Binding-site contacts:
Ligand atom CM6 contacts residue LEU184 of chain 55.A at 3.4 Å (hydrophobic).
Ligand atom CM6 contacts residue LEU181 of chain 55.A at 3.7 Å (hydrophobic).
Ligand atom CM2 contacts residue ILE236 of chain 55.A at 4.0 Å (hydrophobic).
Ligand atom O5A contacts residue ALA166 of chain 55.A at 3.9 Å.
Ligand atom C1C contacts residue MET214 of chain 55.A at 3.7 Å (hydrophobic).
Ligand atom C3 contacts residue LEU100 of chain 55.A at 3.9 Å (hydrophobic).
Ligand atom O5A contacts residue TYR144 of chain 55.A at 3.1 Å.
Ligand atom C4A contacts residue TYR144 of chain 55.A at 3.8 Å (hydrophobic).
Ligand atom C4B contacts residue PHE179 of chain 55.A at 3.9 Å (hydrophobic).
Ligand atom C5 contacts residue MET214 of chain 55.A at 3.6 Å (hydrophobic).
Ligand atom CM4 contacts residue VAL168 of chain 55.A at 3.5 Å (hydrophobic).
Ligand atom CM4 contacts residue TYR142 of chain 55.A at 3.1 Å (hydrophobic).
Ligand atom C1B contacts residue LEU181 of chain 55.A at 3.8 Å (hydrophobic).
Ligand atom N2 contacts residue LEU100 of chain 55.A at 3.8 Å.
Ligand atom C2A contacts residue PHE179 of chain 55.A at 3.3 Å (hydrophobic).
Ligand atom O5A contacts residue PHE179 of chain 55.A at 3.7 Å.
Ligand atom C1A contacts residue TYR144 of chain 55.A at 3.1 Å (hydrophobic).
Ligand atom C2B contacts residue ILE98 of chain 55.A at 3.9 Å (hydrophobic).
Ligand atom C2A contacts residue TYR144 of chain 55.A at 3.7 Å (hydrophobic).
Ligand atom O1 contacts residue LEU100 of chain 55.A at 4.0 Å.
Ligand atom C4A contacts residue PHE179 of chain 55.A at 3.3 Å (hydrophobic).
Ligand atom CM4 contacts residue PHE179 of chain 55.A at 3.9 Å (hydrophobic).
Ligand atom N2 contacts residue MET214 of chain 55.A at 3.8 Å.
Ligand atom C6B contacts residue LEU181 of chain 55.A at 3.3 Å (hydrophobic).
Ligand atom C2B contacts residue ILE122 of chain 55.A at 3.9 Å (hydrophobic).
Ligand atom N3A contacts residue LEU217 of chain 55.A at 3.4 Å.
Ligand atom C5B contacts residue TYR144 of chain 55.A at 3.6 Å (hydrophobic).
Ligand atom C2C contacts residue ILE98 of chain 55.A at 4.0 Å (hydrophobic).
Ligand atom C5B contacts residue LEU181 of chain 55.A at 3.3 Å (hydrophobic).
Ligand atom CM3 contacts residue TYR190 of chain 55.A at 3.9 Å (hydrophobic).
Ligand atom C4 contacts residue TYR190 of chain 55.A at 3.8 Å (hydrophobic).
Ligand atom CM6 contacts residue TYR144 of chain 55.A at 3.7 Å (hydrophobic).
Ligand atom O1 contacts residue MET214 of chain 55.A at 3.2 Å.
Ligand atom C1A contacts residue PHE179 of chain 55.A at 3.5 Å (hydrophobic).
Ligand atom CM2 contacts residue ILE122 of chain 55.A at 3.7 Å (hydrophobic).
Ligand atom C6B contacts residue ILE98 of chain 55.A at 3.6 Å (hydrophobic).
Ligand atom N3A contacts residue PHE179 of chain 55.A at 3.0 Å.
Ligand atom C1B contacts residue ILE98 of chain 55.A at 3.6 Å (hydrophobic).
Ligand atom O1B contacts residue ILE98 of chain 55.A at 2.9 Å.
Ligand atom C4B contacts residue LEU181 of chain 55.A at 3.8 Å (hydrophobic).

Sequence of chain 55.C:
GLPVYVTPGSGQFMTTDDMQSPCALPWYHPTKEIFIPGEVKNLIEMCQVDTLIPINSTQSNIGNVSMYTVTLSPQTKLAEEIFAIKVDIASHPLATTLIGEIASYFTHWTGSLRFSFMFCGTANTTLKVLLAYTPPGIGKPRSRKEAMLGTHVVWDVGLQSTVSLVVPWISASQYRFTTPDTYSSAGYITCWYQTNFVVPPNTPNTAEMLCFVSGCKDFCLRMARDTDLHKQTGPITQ

The protein below binds the small molecule below.
Small molecule (SMILES): Cc1cc(CCCOc2c(C)cc(-c3coc(C)n3)cc2C)on1

Sequence of chain 55.A:
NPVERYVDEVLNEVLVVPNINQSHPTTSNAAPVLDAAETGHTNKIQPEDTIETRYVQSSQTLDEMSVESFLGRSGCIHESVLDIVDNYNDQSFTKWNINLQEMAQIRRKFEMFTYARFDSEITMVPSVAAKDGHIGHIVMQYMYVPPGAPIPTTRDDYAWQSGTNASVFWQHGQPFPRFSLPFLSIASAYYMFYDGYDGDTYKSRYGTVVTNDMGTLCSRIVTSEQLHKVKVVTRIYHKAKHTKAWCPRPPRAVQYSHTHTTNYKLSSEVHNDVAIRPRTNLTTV